Sequence of chain 1.A:
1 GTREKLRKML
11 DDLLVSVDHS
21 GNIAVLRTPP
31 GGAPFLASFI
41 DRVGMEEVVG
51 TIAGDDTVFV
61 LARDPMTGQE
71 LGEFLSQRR

A protein and the small-molecule ligand that binds it are described below.
Small molecule (SMILES): N[C@@H](Cc1ccc(O)cc1)C(=O)O

Sequence of chain 1.B:
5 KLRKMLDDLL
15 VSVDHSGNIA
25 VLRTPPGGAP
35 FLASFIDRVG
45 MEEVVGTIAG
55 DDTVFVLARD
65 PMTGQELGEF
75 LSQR

Sequence of chain 2.A:
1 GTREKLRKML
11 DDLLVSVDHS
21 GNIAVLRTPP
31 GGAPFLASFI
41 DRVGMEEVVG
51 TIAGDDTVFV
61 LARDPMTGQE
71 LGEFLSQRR

Binding-site contacts:
Ligand atom CD2 contacts residue ASP55 of chain 2.A at 3.9 Å.
Ligand atom N contacts residue THR51 of chain 1.A at 3.1 Å (h-bond).
Ligand atom CE1 contacts residue ASP55 of chain 2.A at 3.8 Å.
Ligand atom N contacts residue ASP56 of chain 2.A at 2.9 Å (salt-bridge).
Ligand atom O contacts residue ASP56 of chain 2.A at 3.1 Å (salt-bridge).
Ligand atom OXT contacts residue ASP55 of chain 2.A at 3.5 Å (salt-bridge).
Ligand atom CD1 contacts residue ASP56 of chain 2.A at 3.7 Å.
Ligand atom C contacts residue ASP55 of chain 2.A at 3.5 Å.
Ligand atom CB contacts residue ASP41 of chain 1.A at 3.6 Å.
Ligand atom C contacts residue GLY54 of chain 2.A at 3.8 Å.
Ligand atom CE1 contacts residue SER38 of chain 1.A at 3.9 Å.
Ligand atom C contacts residue ILE52 of chain 1.A at 3.9 Å (hydrophobic).
Ligand atom OH contacts residue ASP55 of chain 1.B at 2.7 Å (salt-bridge).
Ligand atom CD1 contacts residue SER38 of chain 1.A at 3.8 Å.
Ligand atom O contacts residue THR57 of chain 2.A at 3.5 Å (h-bond).
Ligand atom CB contacts residue SER38 of chain 1.A at 3.8 Å.
Ligand atom CE2 contacts residue ASP55 of chain 2.A at 3.5 Å.
Ligand atom C contacts residue THR51 of chain 1.A at 3.6 Å.
Ligand atom CD2 contacts residue PRO34 of chain 1.A at 3.7 Å (hydrophobic).
Ligand atom OH contacts residue ASP55 of chain 2.A at 3.3 Å.
Ligand atom CZ contacts residue ASP55 of chain 1.B at 3.4 Å.
Ligand atom OXT contacts residue GLY54 of chain 2.A at 3.4 Å.
Ligand atom CA contacts residue ASP56 of chain 2.A at 4.0 Å.
Ligand atom O contacts residue ASP55 of chain 2.A at 2.8 Å (salt-bridge).
Ligand atom CB contacts residue ALA37 of chain 1.A at 3.5 Å (hydrophobic).
Ligand atom N contacts residue THR57 of chain 2.A at 3.0 Å (h-bond).
Ligand atom CE1 contacts residue ASP56 of chain 2.A at 3.8 Å.
Ligand atom CD1 contacts residue ASP41 of chain 1.A at 3.6 Å.
Ligand atom CG contacts residue SER38 of chain 1.A at 3.9 Å.
Ligand atom CA contacts residue THR51 of chain 1.A at 3.2 Å.
Ligand atom CE2 contacts residue ASP55 of chain 1.B at 3.3 Å.
Ligand atom OXT contacts residue ILE52 of chain 1.A at 3.6 Å.
Ligand atom O contacts residue GLY54 of chain 2.A at 3.5 Å.
Ligand atom OXT contacts residue ALA53 of chain 1.A at 2.9 Å (h-bond).
Ligand atom CB contacts residue THR51 of chain 1.A at 3.6 Å.
Ligand atom CZ contacts residue ASP55 of chain 2.A at 3.4 Å.
Ligand atom N contacts residue ASP41 of chain 1.A at 2.7 Å (salt-bridge).
Ligand atom C contacts residue ALA53 of chain 1.A at 3.9 Å (hydrophobic).
Ligand atom OH contacts residue TYR1 of chain 2.E at 3.5 Å (h-bond).
Ligand atom CA contacts residue ASP41 of chain 1.A at 3.6 Å.